Binding-site contacts:
Ligand atom S9 contacts residue MET811 of chain 1.A at 3.7 Å.
Ligand atom O14 contacts residue ALA743 of chain 1.A at 3.6 Å (h-bond).
Ligand atom C5 contacts residue ILE689 of chain 1.A at 3.8 Å (hydrophobic).
Ligand atom C4 contacts residue GLU738 of chain 1.A at 3.9 Å.
Ligand atom C2 contacts residue ILE821 of chain 1.A at 3.8 Å (hydrophobic).
Ligand atom CL20 contacts residue ASP822 of chain 1.A at 3.3 Å.
Ligand atom C19 contacts residue ILE821 of chain 1.A at 3.5 Å (hydrophobic).
Ligand atom O24 contacts residue LYS691 of chain 1.A at 3.3 Å (salt-bridge).
Ligand atom O14 contacts residue TRP670 of chain 1.A at 3.3 Å.
Ligand atom N10 contacts residue MET811 of chain 1.A at 3.9 Å.
Ligand atom C2 contacts residue TYR725 of chain 1.A at 3.9 Å (hydrophobic).
Ligand atom N21 contacts residue LYS691 of chain 1.A at 3.7 Å.
Ligand atom C2 contacts residue GLU738 of chain 1.A at 3.8 Å.
Ligand atom C2 contacts residue ILE737 of chain 1.A at 3.6 Å (hydrophobic).
Ligand atom O24 contacts residue PRO668 of chain 1.A at 3.5 Å.
Ligand atom C8 contacts residue MET811 of chain 1.A at 3.7 Å (hydrophobic).
Ligand atom N18 contacts residue TYR725 of chain 1.A at 3.5 Å (h-bond).
Ligand atom C17 contacts residue ASP822 of chain 1.A at 3.6 Å.
Ligand atom N7 contacts residue VAL740 of chain 1.A at 3.0 Å (h-bond).
Ligand atom N10 contacts residue VAL740 of chain 1.A at 2.8 Å (h-bond).
Ligand atom N10 contacts residue ILE739 of chain 1.A at 3.5 Å.
Ligand atom C19 contacts residue ASP822 of chain 1.A at 3.6 Å.
Ligand atom C6 contacts residue ILE689 of chain 1.A at 3.6 Å (hydrophobic).
Ligand atom C3 contacts residue GLU738 of chain 1.A at 3.2 Å.
Ligand atom O24 contacts residue SER664 of chain 1.A at 3.7 Å.
Ligand atom C19 contacts residue TYR725 of chain 1.A at 3.3 Å (hydrophobic).
Ligand atom C12 contacts residue VAL740 of chain 1.A at 3.4 Å (hydrophobic).
Ligand atom C13 contacts residue ALA743 of chain 1.A at 3.0 Å (hydrophobic).
Ligand atom N18 contacts residue ASP822 of chain 1.A at 3.1 Å (salt-bridge).
Ligand atom CL20 contacts residue ASP699 of chain 1.A at 3.5 Å.
Ligand atom C12 contacts residue TRP670 of chain 1.A at 3.8 Å (hydrophobic).
Ligand atom C12 contacts residue ALA743 of chain 1.A at 3.4 Å (hydrophobic).
Ligand atom C8 contacts residue VAL740 of chain 1.A at 3.7 Å (hydrophobic).
Ligand atom C30 contacts residue MET662 of chain 1.A at 3.8 Å (hydrophobic).
Ligand atom C1 contacts residue ILE821 of chain 1.A at 3.8 Å (hydrophobic).
Ligand atom C26 contacts residue ASP822 of chain 1.A at 3.6 Å.
Ligand atom O23 contacts residue PRO668 of chain 1.A at 3.6 Å.
Ligand atom C13 contacts residue VAL740 of chain 1.A at 3.1 Å (hydrophobic).
Ligand atom N7 contacts residue ILE739 of chain 1.A at 3.7 Å.
Ligand atom F31 contacts residue ASP808 of chain 1.A at 3.4 Å.

The small molecule below binds the protein below.
Small molecule (SMILES): CC(=O)Nc1nc2ccc(-c3cnc(Cl)c(NS(=O)(=O)c4ccc(F)cc4)c3)cc2s1

Sequence of chain 1.A:
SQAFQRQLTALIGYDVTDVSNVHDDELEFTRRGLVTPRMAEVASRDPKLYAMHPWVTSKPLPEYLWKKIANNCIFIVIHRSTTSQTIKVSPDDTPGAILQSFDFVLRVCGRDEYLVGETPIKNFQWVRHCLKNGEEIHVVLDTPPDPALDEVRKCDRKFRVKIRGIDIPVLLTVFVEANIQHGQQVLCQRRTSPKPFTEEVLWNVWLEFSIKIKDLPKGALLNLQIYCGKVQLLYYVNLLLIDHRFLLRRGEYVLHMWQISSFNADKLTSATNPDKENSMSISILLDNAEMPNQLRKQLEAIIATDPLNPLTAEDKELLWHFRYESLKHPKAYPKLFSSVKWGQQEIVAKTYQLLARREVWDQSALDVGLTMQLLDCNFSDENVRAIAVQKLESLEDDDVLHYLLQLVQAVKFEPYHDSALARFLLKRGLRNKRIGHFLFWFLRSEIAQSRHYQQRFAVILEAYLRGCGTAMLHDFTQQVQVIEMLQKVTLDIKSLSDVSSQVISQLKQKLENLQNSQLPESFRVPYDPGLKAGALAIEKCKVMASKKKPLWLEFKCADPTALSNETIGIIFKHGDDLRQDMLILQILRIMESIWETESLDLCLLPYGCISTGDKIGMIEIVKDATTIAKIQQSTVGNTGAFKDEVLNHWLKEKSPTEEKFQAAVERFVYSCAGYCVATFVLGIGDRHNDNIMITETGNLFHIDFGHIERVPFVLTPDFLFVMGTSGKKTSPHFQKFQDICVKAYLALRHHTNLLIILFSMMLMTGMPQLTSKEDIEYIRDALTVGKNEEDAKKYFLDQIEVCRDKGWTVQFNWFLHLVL